Binding-site contacts:
Ligand atom C25 contacts residue CYS127 of chain 1.A at 3.6 Å (hydrophobic).
Ligand atom C18 contacts residue LYS76 of chain 1.A at 3.6 Å.
Ligand atom N5 contacts residue ASP203 of chain 1.A at 3.6 Å (salt-bridge).
Ligand atom C15 contacts residue LYS55 of chain 1.A at 3.4 Å.
Ligand atom C25 contacts residue CYS126 of chain 1.A at 3.5 Å (hydrophobic).
Ligand atom N7 contacts residue GLY49 of chain 1.A at 3.5 Å.
Ligand atom C13 contacts residue GLY54 of chain 1.A at 3.6 Å.
Ligand atom F contacts residue MET77 of chain 1.A at 3.0 Å.
Ligand atom C16 contacts residue GLY54 of chain 1.A at 3.6 Å.
Ligand atom N9 contacts residue CYS126 of chain 1.A at 3.1 Å (h-bond).
Ligand atom C3 contacts residue LEU48 of chain 1.A at 3.8 Å (hydrophobic).
Ligand atom C contacts residue CYS127 of chain 1.A at 3.3 Å (hydrophobic).
Ligand atom C15 contacts residue VAL56 of chain 1.A at 3.8 Å (hydrophobic).
Ligand atom C25 contacts residue TYR125 of chain 1.A at 3.7 Å (hydrophobic).
Ligand atom C16 contacts residue LYS76 of chain 1.A at 3.5 Å.
Ligand atom C17 contacts residue LEU78 of chain 1.A at 3.8 Å (hydrophobic).
Ligand atom F contacts residue LEU78 of chain 1.A at 3.1 Å.
Ligand atom C2 contacts residue GLY129 of chain 1.A at 3.5 Å.
Ligand atom C17 contacts residue MET77 of chain 1.A at 3.4 Å (hydrophobic).
Ligand atom C13 contacts residue ALA50 of chain 1.A at 3.6 Å (hydrophobic).
Ligand atom C15 contacts residue GLY54 of chain 1.A at 3.6 Å.
Ligand atom C25 contacts residue GLY129 of chain 1.A at 3.7 Å.
Ligand atom N9 contacts residue GLU124 of chain 1.A at 3.6 Å.
Ligand atom C16 contacts residue MET77 of chain 1.A at 3.2 Å (hydrophobic).
Ligand atom C10 contacts residue ASP203 of chain 1.A at 3.5 Å.
Ligand atom N7 contacts residue VAL56 of chain 1.A at 3.8 Å.
Ligand atom C4 contacts residue TYR125 of chain 1.A at 3.6 Å (hydrophobic).
Ligand atom C6 contacts residue LEU192 of chain 1.A at 3.5 Å (hydrophobic).
Ligand atom C9 contacts residue VAL56 of chain 1.A at 3.7 Å (hydrophobic).
Ligand atom C13 contacts residue GLY51 of chain 1.A at 3.4 Å.
Ligand atom C3 contacts residue CYS126 of chain 1.A at 3.7 Å (hydrophobic).
Ligand atom C23 contacts residue GLU124 of chain 1.A at 3.3 Å.
Ligand atom C16 contacts residue LYS55 of chain 1.A at 3.2 Å.
Ligand atom C4 contacts residue CYS126 of chain 1.A at 2.9 Å (hydrophobic).
Ligand atom C23 contacts residue ALA74 of chain 1.A at 3.6 Å (hydrophobic).
Ligand atom F contacts residue LYS76 of chain 1.A at 3.6 Å.
Ligand atom C23 contacts residue LEU192 of chain 1.A at 3.5 Å (hydrophobic).
Ligand atom C17 contacts residue LYS76 of chain 1.A at 3.5 Å.
Ligand atom N9 contacts residue TYR125 of chain 1.A at 3.6 Å.
Ligand atom N8 contacts residue LEU192 of chain 1.A at 3.3 Å.

This protein binds this small molecule.
Small molecule (SMILES): Cn1cc(-c2cc3c(N4CCN(c5ncc([C@@](C)(N)c6ccc(F)cc6)cn5)CC4)ncnn3c2)cn1

Sequence of chain 1.A:
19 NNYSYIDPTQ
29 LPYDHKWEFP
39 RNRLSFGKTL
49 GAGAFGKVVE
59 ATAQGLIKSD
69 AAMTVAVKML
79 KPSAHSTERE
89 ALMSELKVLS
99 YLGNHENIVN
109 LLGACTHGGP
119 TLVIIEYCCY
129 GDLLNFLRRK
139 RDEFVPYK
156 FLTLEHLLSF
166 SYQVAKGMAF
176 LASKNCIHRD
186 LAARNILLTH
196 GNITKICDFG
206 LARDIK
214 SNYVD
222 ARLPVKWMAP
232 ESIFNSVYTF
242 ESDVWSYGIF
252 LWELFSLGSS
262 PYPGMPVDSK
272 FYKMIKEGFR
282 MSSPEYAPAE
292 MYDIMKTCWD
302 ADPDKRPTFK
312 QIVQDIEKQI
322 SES